Binding-site contacts:
Ligand atom O3' contacts residue SER68 of chain 1.B at 3.3 Å.
Ligand atom C6 contacts residue MET414 of chain 1.B at 3.6 Å (hydrophobic).
Ligand atom O3P contacts residue GLY387 of chain 1.B at 3.1 Å (h-bond).
Ligand atom O2' contacts residue ASP364 of chain 1.B at 2.5 Å (salt-bridge).
Ligand atom O6 contacts residue GLY413 of chain 1.B at 2.9 Å.
Ligand atom O2P contacts residue GLY328 of chain 1.B at 3.6 Å.
Ligand atom O1P contacts residue TYR411 of chain 1.B at 3.3 Å (h-bond).
Ligand atom O6 contacts residue GLY415 of chain 1.B at 2.3 Å (h-bond).
Ligand atom C2' contacts residue ASP364 of chain 1.B at 3.5 Å.
Ligand atom C4 contacts residue NAD1 of chain 1.P at 3.6 Å.
Ligand atom O2P contacts residue SER329 of chain 1.B at 3.6 Å.
Ligand atom C2 contacts residue NAD1 of chain 1.P at 3.5 Å.
Ligand atom C3' contacts residue ASP364 of chain 1.B at 3.2 Å.
Ligand atom C5 contacts residue NAD1 of chain 1.P at 3.7 Å.
Ligand atom P contacts residue SER329 of chain 1.B at 3.5 Å.
Ligand atom O3' contacts residue MET385 of chain 1.B at 3.5 Å (h-bond).
Ligand atom N3 contacts residue NAD1 of chain 1.P at 3.5 Å.
Ligand atom O2P contacts residue GLY365 of chain 1.B at 3.2 Å.
Ligand atom C8 contacts residue MET70 of chain 1.B at 3.5 Å (hydrophobic).
Ligand atom O3' contacts residue ASP364 of chain 1.B at 2.2 Å (salt-bridge).
Ligand atom C4' contacts residue ASP364 of chain 1.B at 3.6 Å.
Ligand atom N1 contacts residue GLY442 of chain 1.B at 3.5 Å.
Ligand atom N1 contacts residue NAD1 of chain 1.P at 3.5 Å.
Ligand atom O2' contacts residue NAD1 of chain 1.P at 3.5 Å (h-bond).
Ligand atom C4 contacts residue ILE330 of chain 1.B at 3.6 Å (hydrophobic).
Ligand atom O1P contacts residue SER329 of chain 1.B at 2.2 Å (h-bond).
Ligand atom O3P contacts residue SER388 of chain 1.B at 2.7 Å (h-bond).
Ligand atom O2P contacts residue GLY366 of chain 1.B at 2.6 Å (h-bond).
Ligand atom C6 contacts residue GLY415 of chain 1.B at 3.3 Å.
Ligand atom O6 contacts residue MET414 of chain 1.B at 2.8 Å (h-bond).
Ligand atom N7 contacts residue MET414 of chain 1.B at 3.2 Å (h-bond).
Ligand atom C2 contacts residue CYS331 of chain 1.B at 3.2 Å (hydrophobic).
Ligand atom C2 contacts residue GLN441 of chain 1.B at 3.1 Å.
Ligand atom O2' contacts residue ARG322 of chain 1.B at 3.2 Å (salt-bridge).
Ligand atom N1 contacts residue GLN441 of chain 1.B at 2.7 Å (h-bond).
Ligand atom C5 contacts residue ILE330 of chain 1.B at 3.5 Å (hydrophobic).
Ligand atom C5' contacts residue TYR411 of chain 1.B at 3.5 Å (hydrophobic).
Ligand atom N3 contacts residue CYS331 of chain 1.B at 3.5 Å.
Ligand atom O5' contacts residue GLY387 of chain 1.B at 3.6 Å (h-bond).
Ligand atom C2' contacts residue ARG322 of chain 1.B at 3.5 Å.

Sequence of chain 1.B:
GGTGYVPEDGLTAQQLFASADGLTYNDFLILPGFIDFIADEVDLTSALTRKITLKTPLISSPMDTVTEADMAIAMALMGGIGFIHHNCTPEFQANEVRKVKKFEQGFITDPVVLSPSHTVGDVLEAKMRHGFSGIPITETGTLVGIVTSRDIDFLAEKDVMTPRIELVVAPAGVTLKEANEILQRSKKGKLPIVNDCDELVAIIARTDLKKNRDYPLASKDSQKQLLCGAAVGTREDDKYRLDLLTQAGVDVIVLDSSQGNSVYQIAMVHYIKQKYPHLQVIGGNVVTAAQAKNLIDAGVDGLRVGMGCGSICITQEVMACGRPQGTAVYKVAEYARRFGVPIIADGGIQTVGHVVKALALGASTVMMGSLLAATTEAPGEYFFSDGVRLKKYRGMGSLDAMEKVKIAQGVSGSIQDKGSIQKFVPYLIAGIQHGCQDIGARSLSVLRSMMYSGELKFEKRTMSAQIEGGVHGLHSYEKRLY

This protein binds this small molecule.
Small molecule (SMILES): O=c1[nH]cnc2c1ncn2[C@@H]1O[C@H](COP(=O)(O)O)[C@@H](O)[C@H]1O